This protein binds this small molecule.
Small molecule (SMILES): CC(=O)N[C@H]1[C@H](O[C@H]2[C@H](O)[C@@H](NC(C)=O)CO[C@@H]2CO)O[C@H](CO)[C@@H](O)[C@@H]1O

Binding-site contacts:
Ligand atom O4 contacts residue GLN263 of chain 1.G at 4.4 Å.
Ligand atom C3 contacts residue GLN263 of chain 1.G at 3.4 Å.
Ligand atom O5 contacts residue ARG412 of chain 1.G at 3.3 Å (salt-bridge).
Ligand atom O7 contacts residue ASN265 of chain 1.G at 3.4 Å (h-bond).
Ligand atom C7 contacts residue ASN301 of chain 1.G at 4.5 Å.
Ligand atom C5 contacts residue ASN265 of chain 1.G at 3.6 Å.
Ligand atom C1 contacts residue ARG412 of chain 1.G at 4.0 Å.
Ligand atom C6 contacts residue ARG412 of chain 1.G at 4.3 Å.
Ligand atom C1 contacts residue ASN265 of chain 1.G at 1.4 Å.
Ligand atom C1 contacts residue GLN263 of chain 1.G at 4.1 Å.
Ligand atom C8 contacts residue VAL302 of chain 1.G at 3.9 Å (hydrophobic).
Ligand atom C7 contacts residue ASN265 of chain 1.G at 3.3 Å.
Ligand atom C3 contacts residue ASN265 of chain 1.G at 3.7 Å.
Ligand atom C2 contacts residue ASN265 of chain 1.G at 2.4 Å.
Ligand atom C8 contacts residue SER303 of chain 1.G at 3.3 Å.
Ligand atom O3 contacts residue GLN263 of chain 1.G at 4.2 Å.
Ligand atom C8 contacts residue SER381 of chain 1.G at 4.2 Å.
Ligand atom C5 contacts residue GLN263 of chain 1.G at 4.3 Å.
Ligand atom C2 contacts residue GLN263 of chain 1.G at 4.0 Å.
Ligand atom O7 contacts residue ASN301 of chain 1.G at 4.2 Å.
Ligand atom C4 contacts residue ASN265 of chain 1.G at 4.2 Å.
Ligand atom C5 contacts residue ARG412 of chain 1.G at 4.4 Å.
Ligand atom N2 contacts residue ASN265 of chain 1.G at 2.9 Å (h-bond).
Ligand atom O5 contacts residue ASN265 of chain 1.G at 2.3 Å (h-bond).
Ligand atom O5 contacts residue VAL414 of chain 1.G at 4.2 Å.
Ligand atom O6 contacts residue ARG412 of chain 1.G at 4.0 Å.
Ligand atom N2 contacts residue GLN263 of chain 1.G at 3.9 Å.
Ligand atom C8 contacts residue ASN265 of chain 1.G at 4.5 Å.
Ligand atom C4 contacts residue GLN263 of chain 1.G at 4.3 Å.
Ligand atom C7 contacts residue SER303 of chain 1.G at 4.4 Å.
Ligand atom C8 contacts residue ASN301 of chain 1.G at 4.2 Å.

Sequence of chain 1.G:
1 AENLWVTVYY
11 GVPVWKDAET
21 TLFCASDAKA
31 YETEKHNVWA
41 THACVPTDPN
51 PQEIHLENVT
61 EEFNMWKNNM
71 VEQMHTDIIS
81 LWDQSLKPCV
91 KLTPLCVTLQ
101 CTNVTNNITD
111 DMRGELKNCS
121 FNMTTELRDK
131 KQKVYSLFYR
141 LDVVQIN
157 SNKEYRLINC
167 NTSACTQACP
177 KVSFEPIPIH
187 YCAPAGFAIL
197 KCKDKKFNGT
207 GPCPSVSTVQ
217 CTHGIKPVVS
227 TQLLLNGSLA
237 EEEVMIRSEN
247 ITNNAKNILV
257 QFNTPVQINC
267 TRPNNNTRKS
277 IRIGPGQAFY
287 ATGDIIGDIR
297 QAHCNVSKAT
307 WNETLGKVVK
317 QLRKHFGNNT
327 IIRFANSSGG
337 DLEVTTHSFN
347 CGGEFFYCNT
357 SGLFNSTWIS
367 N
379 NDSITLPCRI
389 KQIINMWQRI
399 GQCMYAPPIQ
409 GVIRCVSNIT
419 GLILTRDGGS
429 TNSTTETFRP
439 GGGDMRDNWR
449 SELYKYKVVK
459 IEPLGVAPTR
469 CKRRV